The small molecule below binds the protein below.
Small molecule (SMILES): C=CC1=C(C)/C(=C/c2[nH]c(/C=C3\N=C(/C=C4\NC(=O)C(C)=C4C=C)C(C)=C3CCC(=O)O)c(CCC(=O)O)c2C)NC1=O

Sequence of chain 2.C:
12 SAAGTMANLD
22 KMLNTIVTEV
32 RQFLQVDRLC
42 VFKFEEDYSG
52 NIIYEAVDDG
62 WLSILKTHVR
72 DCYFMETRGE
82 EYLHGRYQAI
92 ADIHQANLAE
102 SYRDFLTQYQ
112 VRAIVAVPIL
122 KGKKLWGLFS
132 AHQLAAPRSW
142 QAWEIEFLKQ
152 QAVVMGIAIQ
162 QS

Binding-site contacts:
Ligand atom NA contacts residue TYR103 of chain 2.C at 3.3 Å.
Ligand atom OB contacts residue HIS133 of chain 2.C at 3.0 Å (h-bond).
Ligand atom CMC contacts residue ARG71 of chain 2.C at 3.4 Å.
Ligand atom CHB contacts residue ASP72 of chain 2.C at 3.5 Å.
Ligand atom C4C contacts residue ASP72 of chain 2.C at 3.7 Å.
Ligand atom CBA contacts residue TYR83 of chain 2.C at 3.4 Å (hydrophobic).
Ligand atom CGA contacts residue TYR83 of chain 2.C at 3.3 Å (hydrophobic).
Ligand atom O1A contacts residue ARG87 of chain 2.C at 3.1 Å (salt-bridge).
Ligand atom C4D contacts residue TYR74 of chain 2.C at 3.5 Å (hydrophobic).
Ligand atom OC contacts residue VAL70 of chain 2.C at 3.5 Å.
Ligand atom O2A contacts residue ARG87 of chain 2.C at 2.6 Å (salt-bridge).
Ligand atom CMD contacts residue SER102 of chain 2.C at 3.2 Å.
Ligand atom CHD contacts residue CYS73 of chain 2.C at 3.3 Å (hydrophobic).
Ligand atom NA contacts residue ASP72 of chain 2.C at 2.8 Å (salt-bridge).
Ligand atom CBB contacts residue ILE53 of chain 2.C at 3.5 Å (hydrophobic).
Ligand atom C3C contacts residue CYS73 of chain 2.C at 3.3 Å (hydrophobic).
Ligand atom OB contacts residue ILE115 of chain 2.C at 3.5 Å.
Ligand atom CBC contacts residue CYS73 of chain 2.C at 1.8 Å (hydrophobic).
Ligand atom C2A contacts residue TYR103 of chain 2.C at 3.6 Å (hydrophobic).
Ligand atom CHD contacts residue SER102 of chain 2.C at 3.5 Å.
Ligand atom CAA contacts residue GLN89 of chain 2.C at 3.4 Å.
Ligand atom C4A contacts residue PHE75 of chain 2.C at 3.5 Å (hydrophobic).
Ligand atom C4A contacts residue ASP72 of chain 2.C at 3.5 Å.
Ligand atom O2D contacts residue TYR74 of chain 2.C at 3.4 Å.
Ligand atom ND contacts residue ASP72 of chain 2.C at 2.9 Å (salt-bridge).
Ligand atom C1C contacts residue ASP72 of chain 2.C at 3.5 Å.
Ligand atom CBD contacts residue TYR74 of chain 2.C at 3.4 Å (hydrophobic).
Ligand atom CMA contacts residue TYR103 of chain 2.C at 3.6 Å (hydrophobic).
Ligand atom NC contacts residue ASP72 of chain 2.C at 2.7 Å (salt-bridge).
Ligand atom C3A contacts residue PHE75 of chain 2.C at 3.6 Å (hydrophobic).
Ligand atom C3A contacts residue TYR103 of chain 2.C at 3.4 Å (hydrophobic).
Ligand atom CGA contacts residue ARG87 of chain 2.C at 3.4 Å.
Ligand atom C2B contacts residue PHE106 of chain 2.C at 3.7 Å (hydrophobic).
Ligand atom C4C contacts residue CYS73 of chain 2.C at 3.6 Å (hydrophobic).
Ligand atom O1A contacts residue TYR83 of chain 2.C at 2.6 Å (h-bond).
Ligand atom C1A contacts residue TYR103 of chain 2.C at 3.5 Å (hydrophobic).
Ligand atom CMD contacts residue ALA100 of chain 2.C at 3.6 Å (hydrophobic).
Ligand atom C4A contacts residue TYR103 of chain 2.C at 3.5 Å (hydrophobic).
Ligand atom OB contacts residue SER131 of chain 2.C at 3.0 Å (h-bond).
Ligand atom CAC contacts residue CYS73 of chain 2.C at 2.8 Å (hydrophobic).